The small molecule below binds the protein below.
Small molecule (SMILES): CC(=O)N[C@@H]1[C@@H](O)[C@H](O)[C@@H](CO)O[C@H]1O

Sequence of chain 1.M:
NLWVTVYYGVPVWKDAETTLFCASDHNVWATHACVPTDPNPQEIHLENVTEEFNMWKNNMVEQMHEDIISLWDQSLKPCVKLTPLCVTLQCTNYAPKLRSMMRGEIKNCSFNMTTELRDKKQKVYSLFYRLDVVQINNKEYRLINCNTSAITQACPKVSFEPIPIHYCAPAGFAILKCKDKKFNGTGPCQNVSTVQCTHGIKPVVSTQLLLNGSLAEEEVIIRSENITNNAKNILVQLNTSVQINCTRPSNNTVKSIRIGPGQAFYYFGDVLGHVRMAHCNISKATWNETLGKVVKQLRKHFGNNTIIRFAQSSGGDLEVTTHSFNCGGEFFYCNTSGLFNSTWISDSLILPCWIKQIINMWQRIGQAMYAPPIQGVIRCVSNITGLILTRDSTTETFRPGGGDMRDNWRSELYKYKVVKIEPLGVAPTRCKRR

Binding-site contacts:
Ligand atom C4 contacts residue ASN271 of chain 1.M at 4.2 Å.
Ligand atom C5 contacts residue ASN271 of chain 1.M at 3.7 Å.
Ligand atom C2 contacts residue ASN271 of chain 1.M at 2.5 Å.
Ligand atom C1 contacts residue ASN271 of chain 1.M at 1.4 Å.
Ligand atom O5 contacts residue ASN271 of chain 1.M at 2.4 Å (h-bond).
Ligand atom C5 contacts residue LEU292 of chain 1.M at 3.9 Å (hydrophobic).
Ligand atom C1 contacts residue LEU292 of chain 1.M at 4.3 Å (hydrophobic).
Ligand atom C8 contacts residue VAL410 of chain 1.M at 3.7 Å (hydrophobic).
Ligand atom N2 contacts residue ASN271 of chain 1.M at 2.9 Å (h-bond).
Ligand atom C8 contacts residue ASN271 of chain 1.M at 4.3 Å.
Ligand atom C3 contacts residue ASN271 of chain 1.M at 3.8 Å.
Ligand atom C7 contacts residue VAL410 of chain 1.M at 4.2 Å (hydrophobic).
Ligand atom C6 contacts residue LEU292 of chain 1.M at 3.5 Å (hydrophobic).
Ligand atom O5 contacts residue LEU292 of chain 1.M at 3.2 Å.
Ligand atom O7 contacts residue ASN271 of chain 1.M at 3.1 Å (h-bond).
Ligand atom C7 contacts residue ASN271 of chain 1.M at 3.1 Å.